Binding-site contacts:
Ligand atom O3' contacts residue LYS420 of chain 1.C at 3.0 Å (salt-bridge).
Ligand atom O4 contacts residue TYR842 of chain 1.C at 3.3 Å (h-bond).
Ligand atom O2 contacts residue PHE416 of chain 1.C at 3.5 Å.
Ligand atom N2 contacts residue ARG190 of chain 1.C at 3.4 Å (salt-bridge).
Ligand atom OP1 contacts residue LYS594 of chain 1.C at 2.7 Å (salt-bridge).
Ligand atom OP2 contacts residue LYS419 of chain 1.C at 3.2 Å (salt-bridge).
Ligand atom O6 contacts residue ASN186 of chain 1.C at 3.1 Å (h-bond).
Ligand atom C4 contacts residue ILE462 of chain 1.C at 3.4 Å (hydrophobic).
Ligand atom N3 contacts residue ARG701 of chain 1.C at 3.4 Å (salt-bridge).
Ligand atom C2 contacts residue ARG701 of chain 1.C at 3.5 Å.
Ligand atom N2 contacts residue ARG701 of chain 1.C at 3.3 Å (salt-bridge).
Ligand atom N3 contacts residue GLY702 of chain 1.C at 2.9 Å (h-bond).
Ligand atom O2' contacts residue GLU593 of chain 1.C at 3.3 Å (salt-bridge).
Ligand atom C5' contacts residue ALA400 of chain 1.C at 3.1 Å (hydrophobic).
Ligand atom N3 contacts residue GLY592 of chain 1.C at 3.5 Å.
Ligand atom N3 contacts residue ARG190 of chain 1.C at 3.5 Å (salt-bridge).
Ligand atom O4 contacts residue GLY702 of chain 1.C at 3.4 Å (h-bond).
Ligand atom N7 contacts residue LYS188 of chain 1.C at 3.1 Å.
Ligand atom N1 contacts residue ARG190 of chain 1.C at 3.2 Å.
Ligand atom C6 contacts residue PRO844 of chain 1.C at 3.5 Å (hydrophobic).
Ligand atom O2' contacts residue ILE464 of chain 1.C at 3.2 Å.
Ligand atom OP2 contacts residue THR418 of chain 1.C at 2.8 Å (h-bond).
Ligand atom OP1 contacts residue THR418 of chain 1.C at 3.1 Å (h-bond).
Ligand atom OP1 contacts residue SER398 of chain 1.C at 2.6 Å (h-bond).
Ligand atom OP1 contacts residue LYS420 of chain 1.C at 2.6 Å (salt-bridge).
Ligand atom C4 contacts residue PHE416 of chain 1.C at 3.3 Å (hydrophobic).
Ligand atom P contacts residue THR418 of chain 1.C at 3.4 Å.
Ligand atom C6 contacts residue ILE462 of chain 1.C at 3.3 Å (hydrophobic).
Ligand atom N3 contacts residue PHE416 of chain 1.C at 2.7 Å (h-bond).
Ligand atom O4' contacts residue PRO844 of chain 1.C at 3.4 Å.
Ligand atom O4 contacts residue ILE415 of chain 1.C at 3.0 Å.
Ligand atom O5' contacts residue SER401 of chain 1.C at 3.3 Å (h-bond).
Ligand atom P contacts residue LYS420 of chain 1.C at 3.3 Å.
Ligand atom N1 contacts residue ARG701 of chain 1.C at 2.7 Å (salt-bridge).
Ligand atom C4 contacts residue TYR842 of chain 1.C at 3.2 Å (hydrophobic).
Ligand atom C2 contacts residue PHE416 of chain 1.C at 3.3 Å (hydrophobic).
Ligand atom N9 contacts residue ILE462 of chain 1.C at 3.4 Å.
Ligand atom O4 contacts residue PHE416 of chain 1.C at 2.9 Å (h-bond).
Ligand atom C2 contacts residue ARG190 of chain 1.C at 3.5 Å.
Ligand atom O2' contacts residue GLY592 of chain 1.C at 2.8 Å (h-bond).

The small molecule below binds the protein below.
Small molecule (SMILES): Nc1ccn([C@@H]2O[C@H](CO[P](=O)(O)O[C@H]3[C@@H](O)[C@H](n4ccc(N)nc4=O)O[C@@H]3CO[P](=O)(O)O[C@H]3[C@@H](O)[C@H](n4cnc5c(N)ncnc54)O[C@@H]3CO[P](=O)(O)O[C@H]3[C@@H](O)[C@H](n4cnc5c(=O)nc(N)[nH]c54)O[C@@H]3CO[P](=O)(O)O[C@H]3[C@@H](O)[C@H](n4ccc(=O)[nH]c4=O)O[C@@H]3CO[P](=O)(O)O[C@H]3[C@@H](O)[C@H](n4cnc5c(=O)nc(N)[nH]c54)O[C@@H]3CO[P](=O)(O)O[C@H]3[C@@H](O)[C@H](n4ccc(=O)[nH]c4=O)O[C@@H]3CO)[C@@H](O)[C@H]2O)c(=O)n1

Sequence of chain 1.C:
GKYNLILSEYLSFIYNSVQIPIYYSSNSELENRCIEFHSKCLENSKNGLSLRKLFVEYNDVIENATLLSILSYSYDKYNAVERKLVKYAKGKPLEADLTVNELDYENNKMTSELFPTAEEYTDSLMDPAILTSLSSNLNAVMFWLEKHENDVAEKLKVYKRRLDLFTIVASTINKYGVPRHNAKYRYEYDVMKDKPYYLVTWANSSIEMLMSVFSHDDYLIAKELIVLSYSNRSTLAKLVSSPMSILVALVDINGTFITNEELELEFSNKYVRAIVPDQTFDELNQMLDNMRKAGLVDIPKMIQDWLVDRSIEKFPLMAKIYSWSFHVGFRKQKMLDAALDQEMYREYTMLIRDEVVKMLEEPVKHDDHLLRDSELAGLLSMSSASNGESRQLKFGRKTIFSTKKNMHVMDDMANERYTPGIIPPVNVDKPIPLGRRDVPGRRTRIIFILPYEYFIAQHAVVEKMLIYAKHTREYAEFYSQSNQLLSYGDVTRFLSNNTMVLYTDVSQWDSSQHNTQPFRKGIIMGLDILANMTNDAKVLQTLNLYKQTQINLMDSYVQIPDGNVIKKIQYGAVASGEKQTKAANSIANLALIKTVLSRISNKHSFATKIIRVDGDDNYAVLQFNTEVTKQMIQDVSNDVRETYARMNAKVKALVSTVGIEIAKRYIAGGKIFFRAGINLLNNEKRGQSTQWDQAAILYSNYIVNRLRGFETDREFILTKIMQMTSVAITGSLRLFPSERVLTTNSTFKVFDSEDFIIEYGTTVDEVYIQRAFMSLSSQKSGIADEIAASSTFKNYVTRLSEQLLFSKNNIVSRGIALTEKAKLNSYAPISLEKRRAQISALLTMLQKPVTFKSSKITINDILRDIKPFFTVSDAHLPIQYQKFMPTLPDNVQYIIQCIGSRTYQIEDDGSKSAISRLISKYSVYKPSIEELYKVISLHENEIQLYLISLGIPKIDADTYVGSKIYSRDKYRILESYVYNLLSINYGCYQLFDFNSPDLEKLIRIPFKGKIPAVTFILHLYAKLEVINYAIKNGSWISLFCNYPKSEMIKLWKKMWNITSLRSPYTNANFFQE